Sequence of chain 1.A:
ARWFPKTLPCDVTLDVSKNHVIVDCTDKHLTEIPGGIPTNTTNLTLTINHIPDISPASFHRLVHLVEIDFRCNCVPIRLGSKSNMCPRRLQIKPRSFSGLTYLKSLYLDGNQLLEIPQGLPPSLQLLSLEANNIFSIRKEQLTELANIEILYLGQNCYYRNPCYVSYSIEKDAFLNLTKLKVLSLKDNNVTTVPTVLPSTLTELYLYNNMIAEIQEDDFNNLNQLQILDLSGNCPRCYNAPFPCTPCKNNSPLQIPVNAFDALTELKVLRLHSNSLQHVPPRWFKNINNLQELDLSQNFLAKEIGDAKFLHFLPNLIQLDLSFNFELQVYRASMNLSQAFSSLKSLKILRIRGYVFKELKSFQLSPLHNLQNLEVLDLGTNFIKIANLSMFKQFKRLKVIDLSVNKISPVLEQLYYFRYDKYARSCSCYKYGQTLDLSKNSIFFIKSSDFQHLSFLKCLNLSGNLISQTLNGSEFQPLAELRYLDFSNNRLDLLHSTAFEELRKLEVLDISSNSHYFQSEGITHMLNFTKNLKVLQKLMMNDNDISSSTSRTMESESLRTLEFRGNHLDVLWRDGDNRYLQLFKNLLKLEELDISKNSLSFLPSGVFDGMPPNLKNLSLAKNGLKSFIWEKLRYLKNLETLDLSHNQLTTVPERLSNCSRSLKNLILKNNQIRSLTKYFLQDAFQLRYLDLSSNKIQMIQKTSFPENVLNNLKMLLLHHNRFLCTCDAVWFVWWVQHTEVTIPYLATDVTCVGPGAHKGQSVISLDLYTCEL

Binding-site contacts:
Ligand atom C4 contacts residue ASN698 of chain 1.A at 4.2 Å.
Ligand atom N2 contacts residue ARG674 of chain 1.A at 4.1 Å.
Ligand atom O6 contacts residue ARG695 of chain 1.A at 3.8 Å.
Ligand atom C5 contacts residue ARG695 of chain 1.A at 4.2 Å.
Ligand atom N2 contacts residue ASN698 of chain 1.A at 3.1 Å (h-bond).
Ligand atom C8 contacts residue ASN698 of chain 1.A at 3.9 Å.
Ligand atom C2 contacts residue ASN698 of chain 1.A at 2.5 Å.
Ligand atom C8 contacts residue ARG701 of chain 1.A at 4.2 Å.
Ligand atom C7 contacts residue ASN698 of chain 1.A at 3.5 Å.
Ligand atom C8 contacts residue ARG674 of chain 1.A at 3.4 Å.
Ligand atom C5 contacts residue ASN698 of chain 1.A at 3.7 Å.
Ligand atom C1 contacts residue ARG674 of chain 1.A at 4.2 Å.
Ligand atom O7 contacts residue ARG701 of chain 1.A at 2.8 Å (salt-bridge).
Ligand atom C1 contacts residue ARG695 of chain 1.A at 4.0 Å.
Ligand atom C1 contacts residue ASN698 of chain 1.A at 1.4 Å.
Ligand atom O5 contacts residue ASN698 of chain 1.A at 2.3 Å (h-bond).
Ligand atom O5 contacts residue ARG695 of chain 1.A at 3.2 Å (salt-bridge).
Ligand atom N2 contacts residue ARG701 of chain 1.A at 4.5 Å.
Ligand atom C7 contacts residue ARG674 of chain 1.A at 4.2 Å.
Ligand atom C7 contacts residue ARG701 of chain 1.A at 3.6 Å.
Ligand atom O7 contacts residue ASN698 of chain 1.A at 3.4 Å (h-bond).
Ligand atom C3 contacts residue ASN698 of chain 1.A at 3.8 Å.
Ligand atom C6 contacts residue ARG695 of chain 1.A at 4.0 Å.

The protein below binds the small molecule below.
Small molecule (SMILES): CC(=O)N[C@@H]1[C@@H](O)[C@H](O)[C@@H](CO)O[C@H]1O